A small-molecule ligand and the protein it binds are described below.
Small molecule (SMILES): CNC(=O)c1ccc2c(NC(=O)Cc3cccc(Cl)c3)cncc2c1

Binding-site contacts:
Ligand atom C12 contacts residue MET49 of chain 1.A at 3.4 Å (hydrophobic).
Ligand atom C4 contacts residue ASN142 of chain 1.A at 3.9 Å.
Ligand atom C18 contacts residue ASN142 of chain 1.A at 3.8 Å.
Ligand atom N2 contacts residue SER144 of chain 1.A at 3.6 Å.
Ligand atom C17 contacts residue GLU166 of chain 1.A at 3.7 Å.
Ligand atom N2 contacts residue LEU141 of chain 1.A at 3.9 Å.
Ligand atom C18 contacts residue GLU166 of chain 1.A at 3.3 Å.
Ligand atom N contacts residue GLU166 of chain 1.A at 3.9 Å.
Ligand atom C16 contacts residue LEU141 of chain 1.A at 3.6 Å (hydrophobic).
Ligand atom C16 contacts residue PHE140 of chain 1.A at 3.6 Å (hydrophobic).
Ligand atom C13 contacts residue MET165 of chain 1.A at 3.6 Å (hydrophobic).
Ligand atom C14 contacts residue HIS41 of chain 1.A at 3.8 Å.
Ligand atom C18 contacts residue PHE140 of chain 1.A at 3.5 Å (hydrophobic).
Ligand atom C14 contacts residue MET165 of chain 1.A at 3.7 Å (hydrophobic).
Ligand atom CL contacts residue HIS41 of chain 1.A at 3.7 Å.
Ligand atom CL contacts residue ASP187 of chain 1.A at 3.6 Å.
Ligand atom C12 contacts residue DMS1 of chain 1.D at 3.5 Å.
Ligand atom C contacts residue LEU141 of chain 1.A at 3.9 Å (hydrophobic).
Ligand atom N2 contacts residue PHE140 of chain 1.A at 3.9 Å.
Ligand atom C14 contacts residue HIS164 of chain 1.A at 3.4 Å.
Ligand atom C11 contacts residue DMS1 of chain 1.D at 3.7 Å.
Ligand atom C15 contacts residue CYS145 of chain 1.A at 3.9 Å (hydrophobic).
Ligand atom C18 contacts residue SER1 of chain 1.B at 3.9 Å.
Ligand atom C17 contacts residue LEU141 of chain 1.A at 3.7 Å (hydrophobic).
Ligand atom CL contacts residue HIS164 of chain 1.A at 3.8 Å.
Ligand atom C15 contacts residue HIS163 of chain 1.A at 3.4 Å.
Ligand atom N contacts residue SER1 of chain 1.B at 3.0 Å (h-bond).
Ligand atom O1 contacts residue MET165 of chain 1.A at 3.6 Å.
Ligand atom C18 contacts residue LEU141 of chain 1.A at 3.8 Å (hydrophobic).
Ligand atom N1 contacts residue ASN142 of chain 1.A at 3.8 Å.
Ligand atom C17 contacts residue ASN142 of chain 1.A at 3.9 Å.
Ligand atom C11 contacts residue GLN189 of chain 1.A at 3.5 Å.
Ligand atom N2 contacts residue HIS163 of chain 1.A at 2.8 Å (h-bond).
Ligand atom C13 contacts residue MET49 of chain 1.A at 3.7 Å (hydrophobic).
Ligand atom O1 contacts residue GLU166 of chain 1.A at 3.3 Å (salt-bridge).
Ligand atom C16 contacts residue HIS163 of chain 1.A at 3.9 Å.
Ligand atom CL contacts residue MET165 of chain 1.A at 3.5 Å.
Ligand atom C15 contacts residue GLU166 of chain 1.A at 3.9 Å.
Ligand atom C16 contacts residue GLU166 of chain 1.A at 3.6 Å.
Ligand atom C contacts residue SER1 of chain 1.B at 3.5 Å.

Sequence of chain 1.B:
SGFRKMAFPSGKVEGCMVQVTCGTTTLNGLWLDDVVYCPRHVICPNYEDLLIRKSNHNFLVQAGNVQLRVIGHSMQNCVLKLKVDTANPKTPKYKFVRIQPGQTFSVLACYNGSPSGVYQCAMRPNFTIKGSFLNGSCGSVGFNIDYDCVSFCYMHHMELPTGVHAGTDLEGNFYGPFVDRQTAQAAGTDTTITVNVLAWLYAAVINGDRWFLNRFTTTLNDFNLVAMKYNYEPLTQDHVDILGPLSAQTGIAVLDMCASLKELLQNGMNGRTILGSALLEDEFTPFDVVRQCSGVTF

Sequence of chain 1.A:
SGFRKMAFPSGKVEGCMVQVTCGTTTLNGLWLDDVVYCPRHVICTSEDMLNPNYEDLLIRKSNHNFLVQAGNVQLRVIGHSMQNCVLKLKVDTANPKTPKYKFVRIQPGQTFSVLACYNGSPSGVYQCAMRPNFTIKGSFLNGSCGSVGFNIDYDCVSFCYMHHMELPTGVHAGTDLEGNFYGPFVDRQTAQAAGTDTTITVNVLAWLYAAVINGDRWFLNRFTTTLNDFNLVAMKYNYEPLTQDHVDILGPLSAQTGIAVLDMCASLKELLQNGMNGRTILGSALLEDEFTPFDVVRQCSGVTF